Sequence of chain 1.B:
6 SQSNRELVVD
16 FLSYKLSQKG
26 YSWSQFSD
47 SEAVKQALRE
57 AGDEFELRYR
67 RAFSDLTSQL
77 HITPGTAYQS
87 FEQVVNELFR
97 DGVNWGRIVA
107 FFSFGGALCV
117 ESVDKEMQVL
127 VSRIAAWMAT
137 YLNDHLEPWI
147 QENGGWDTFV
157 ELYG

The protein below binds the small molecule below.
Small molecule (SMILES): CN(C)CC[C@H](CSc1ccccc1)Nc1ccc(S(=O)(=O)Nc2ncnc3cc(N4CCN(Cc5ccccc5-c5ccc(Cl)cc5)CC4)ccc23)cc1[N+](=O)[O-]

Binding-site contacts:
Ligand atom C16 contacts residue LEU72 of chain 1.B at 3.6 Å (hydrophobic).
Ligand atom C36 contacts residue TYR159 of chain 1.B at 3.6 Å (hydrophobic).
Ligand atom C39 contacts residue ARG64 of chain 1.B at 3.7 Å.
Ligand atom C14 contacts residue ALA106 of chain 1.B at 3.4 Å (hydrophobic).
Ligand atom C27 contacts residue TYR159 of chain 1.B at 3.6 Å (hydrophobic).
Ligand atom C28 contacts residue TYR159 of chain 1.B at 3.5 Å (hydrophobic).
Ligand atom C29 contacts residue TYR159 of chain 1.B at 3.3 Å (hydrophobic).
Ligand atom C8 contacts residue GLU93 of chain 1.B at 3.6 Å.
Ligand atom N8 contacts residue GLU60 of chain 1.B at 2.7 Å (salt-bridge).
Ligand atom C33 contacts residue GLU60 of chain 1.B at 3.5 Å.
Ligand atom C21 contacts residue GLY102 of chain 1.B at 3.5 Å.
Ligand atom N5 contacts residue GLY102 of chain 1.B at 3.5 Å.
Ligand atom C41 contacts residue PHE61 of chain 1.B at 3.5 Å (hydrophobic).
Ligand atom C27 contacts residue GLY102 of chain 1.B at 3.4 Å.
Ligand atom C30 contacts residue TYR159 of chain 1.B at 3.6 Å (hydrophobic).
Ligand atom S2 contacts residue GLU60 of chain 1.B at 3.7 Å.
Ligand atom N3 contacts residue TYR65 of chain 1.B at 3.0 Å (h-bond).
Ligand atom O3 contacts residue VAL105 of chain 1.B at 3.5 Å.
Ligand atom C34 contacts residue GLU60 of chain 1.B at 3.6 Å.
Ligand atom C21 contacts residue ARG103 of chain 1.B at 3.6 Å.
Ligand atom C9 contacts residue VAL90 of chain 1.B at 3.7 Å (hydrophobic).
Ligand atom C24 contacts residue ARG64 of chain 1.B at 3.7 Å.
Ligand atom O2 contacts residue TYR159 of chain 1.B at 3.4 Å (h-bond).
Ligand atom C35 contacts residue GLU60 of chain 1.B at 3.2 Å.
Ligand atom C37 contacts residue GLU60 of chain 1.B at 3.6 Å.
Ligand atom N6 contacts residue TYR159 of chain 1.B at 3.6 Å.
Ligand atom C23 contacts residue TYR65 of chain 1.B at 3.6 Å (hydrophobic).
Ligand atom O4 contacts residue TYR159 of chain 1.B at 3.5 Å.
Ligand atom C36 contacts residue GLU60 of chain 1.B at 3.4 Å.
Ligand atom N7 contacts residue TYR159 of chain 1.B at 3.4 Å.
Ligand atom C10 contacts residue VAL90 of chain 1.B at 3.7 Å (hydrophobic).
Ligand atom O3 contacts residue GLY102 of chain 1.B at 3.4 Å (h-bond).
Ligand atom O3 contacts residue TRP101 of chain 1.B at 3.3 Å (h-bond).
Ligand atom O3 contacts residue PHE155 of chain 1.B at 3.4 Å.
Ligand atom O4 contacts residue PHE155 of chain 1.B at 3.7 Å.
Ligand atom O2 contacts residue GLY102 of chain 1.B at 3.2 Å (h-bond).
Ligand atom N5 contacts residue ASN100 of chain 1.B at 3.7 Å.
Ligand atom CL1 contacts residue PHE69 of chain 1.B at 3.4 Å.
Ligand atom O4 contacts residue ALA57 of chain 1.B at 3.7 Å.
Ligand atom C19 contacts residue TYR65 of chain 1.B at 3.4 Å (hydrophobic).